Binding-site contacts:
Ligand atom O3 contacts residue ASP121 of chain 3.A at 2.6 Å (salt-bridge).
Ligand atom O1 contacts residue ARG276 of chain 3.A at 3.2 Å (salt-bridge).
Ligand atom O2P contacts residue ARG243 of chain 4.A at 2.5 Å (salt-bridge).
Ligand atom O1P contacts residue TYR215 of chain 3.A at 2.4 Å (h-bond).
Ligand atom C3 contacts residue MET248 of chain 3.A at 3.5 Å (hydrophobic).
Ligand atom O3 contacts residue GLY122 of chain 3.A at 3.8 Å.
Ligand atom C4 contacts residue MET248 of chain 3.A at 3.8 Å (hydrophobic).
Ligand atom O4 contacts residue GLY246 of chain 3.A at 3.6 Å (h-bond).
Ligand atom O1P contacts residue TYR264 of chain 3.A at 3.0 Å (h-bond).
Ligand atom P contacts residue ASN212 of chain 3.A at 3.5 Å.
Ligand atom O3 contacts residue GLY246 of chain 3.A at 3.5 Å (h-bond).
Ligand atom C1 contacts residue PO41 of chain 3.E at 3.1 Å.
Ligand atom O3 contacts residue MET248 of chain 3.A at 2.6 Å (h-bond).
Ligand atom O1 contacts residue LYS274 of chain 3.A at 3.1 Å.
Ligand atom C1 contacts residue ZN1 of chain 3.D at 3.4 Å.
Ligand atom O3P contacts residue TYR264 of chain 3.A at 3.6 Å.
Ligand atom P contacts residue TYR215 of chain 3.A at 3.8 Å.
Ligand atom P contacts residue ARG243 of chain 4.A at 3.8 Å.
Ligand atom O1P contacts residue ASN212 of chain 3.A at 3.7 Å.
Ligand atom O2 contacts residue PO41 of chain 3.E at 3.0 Å (h-bond).
Ligand atom C2 contacts residue PO41 of chain 3.E at 3.6 Å.
Ligand atom C6 contacts residue LYS274 of chain 3.A at 3.8 Å.
Ligand atom O3 contacts residue SER247 of chain 3.A at 3.5 Å.
Ligand atom O2P contacts residue ASN212 of chain 3.A at 3.7 Å.
Ligand atom O2 contacts residue GLY246 of chain 3.A at 3.6 Å (h-bond).
Ligand atom O4 contacts residue TYR244 of chain 3.A at 3.8 Å.
Ligand atom O6 contacts residue TYR264 of chain 3.A at 3.6 Å.
Ligand atom C3 contacts residue ASP121 of chain 3.A at 3.6 Å.
Ligand atom O6 contacts residue LYS274 of chain 3.A at 3.2 Å (salt-bridge).
Ligand atom C1 contacts residue ARG276 of chain 3.A at 3.6 Å.
Ligand atom C6 contacts residue GLY246 of chain 3.A at 3.6 Å.
Ligand atom O5 contacts residue LYS274 of chain 3.A at 3.2 Å (salt-bridge).
Ligand atom O3P contacts residue ASN212 of chain 3.A at 2.8 Å (h-bond).
Ligand atom C4 contacts residue GLY246 of chain 3.A at 2.9 Å.
Ligand atom C5 contacts residue GLY246 of chain 3.A at 3.8 Å.
Ligand atom O1 contacts residue PO41 of chain 3.E at 3.6 Å (h-bond).
Ligand atom O3P contacts residue TYR244 of chain 3.A at 2.6 Å (h-bond).
Ligand atom C3 contacts residue GLY246 of chain 3.A at 3.7 Å.
Ligand atom O2 contacts residue GLY122 of chain 3.A at 3.7 Å.
Ligand atom O4 contacts residue MET248 of chain 3.A at 3.6 Å.

The small molecule below binds the protein below.
Small molecule (SMILES): O=P(O)(O)OC[C@H]1O[C@](O)(CO)[C@@H](O)[C@@H]1O

Sequence of chain 4.A:
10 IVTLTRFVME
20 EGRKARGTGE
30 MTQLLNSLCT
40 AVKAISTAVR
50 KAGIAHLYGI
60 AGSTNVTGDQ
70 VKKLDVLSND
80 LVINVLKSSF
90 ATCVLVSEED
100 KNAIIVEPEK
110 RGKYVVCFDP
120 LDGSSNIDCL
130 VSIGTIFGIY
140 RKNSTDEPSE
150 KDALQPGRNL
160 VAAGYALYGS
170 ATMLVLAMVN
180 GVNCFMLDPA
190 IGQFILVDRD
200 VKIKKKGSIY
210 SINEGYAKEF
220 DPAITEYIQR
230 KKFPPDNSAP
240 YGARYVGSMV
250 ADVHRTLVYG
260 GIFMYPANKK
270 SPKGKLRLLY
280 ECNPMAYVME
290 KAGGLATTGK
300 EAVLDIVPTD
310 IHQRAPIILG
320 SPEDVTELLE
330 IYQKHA

Sequence of chain 3.A:
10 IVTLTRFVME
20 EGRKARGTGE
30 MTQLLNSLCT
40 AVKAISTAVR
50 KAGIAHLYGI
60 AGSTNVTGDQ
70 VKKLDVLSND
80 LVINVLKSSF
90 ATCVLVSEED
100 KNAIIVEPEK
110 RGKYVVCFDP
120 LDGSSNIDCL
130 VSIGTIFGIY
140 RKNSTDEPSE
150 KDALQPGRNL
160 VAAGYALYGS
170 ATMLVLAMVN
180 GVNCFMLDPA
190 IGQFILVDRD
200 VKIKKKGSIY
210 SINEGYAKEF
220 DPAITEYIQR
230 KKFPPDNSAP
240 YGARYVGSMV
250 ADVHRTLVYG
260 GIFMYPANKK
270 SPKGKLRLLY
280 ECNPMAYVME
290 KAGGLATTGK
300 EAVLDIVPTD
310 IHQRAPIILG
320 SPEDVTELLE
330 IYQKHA